Binding-site contacts:
Ligand atom F15 contacts residue ARG11 of chain 1.A at 4.0 Å.
Ligand atom C12 contacts residue ASN105 of chain 1.A at 3.9 Å.
Ligand atom F13 contacts residue ARG11 of chain 1.A at 3.1 Å.
Ligand atom N05 contacts residue ASN105 of chain 1.A at 3.6 Å.
Ligand atom F15 contacts residue ARG8 of chain 1.A at 3.6 Å.
Ligand atom F15 contacts residue GLU12 of chain 1.A at 3.4 Å.
Ligand atom C01 contacts residue GLU19 of chain 1.A at 3.0 Å.
Ligand atom C02 contacts residue GLU19 of chain 1.A at 4.2 Å.
Ligand atom C01 contacts residue PRO20 of chain 1.A at 4.3 Å (hydrophobic).
Ligand atom C01 contacts residue LEU16 of chain 1.A at 4.4 Å (hydrophobic).
Ligand atom N08 contacts residue ASN105 of chain 1.A at 4.0 Å.
Ligand atom O10 contacts residue MET15 of chain 1.A at 3.6 Å.
Ligand atom F14 contacts residue ARG11 of chain 1.A at 3.6 Å.
Ligand atom C03 contacts residue MET15 of chain 1.A at 3.3 Å (hydrophobic).
Ligand atom C12 contacts residue ARG11 of chain 1.A at 3.8 Å.
Ligand atom C03 contacts residue LEU16 of chain 1.A at 4.5 Å (hydrophobic).
Ligand atom C01 contacts residue PRO21 of chain 1.A at 3.9 Å (hydrophobic).
Ligand atom C04 contacts residue ASN105 of chain 1.A at 3.9 Å.
Ligand atom C09 contacts residue MET15 of chain 1.A at 3.5 Å (hydrophobic).
Ligand atom C02 contacts residue MET15 of chain 1.A at 3.6 Å (hydrophobic).
Ligand atom N05 contacts residue MET15 of chain 1.A at 3.9 Å.
Ligand atom C06 contacts residue ASN105 of chain 1.A at 3.4 Å.
Ligand atom C06 contacts residue MET15 of chain 1.A at 4.2 Å (hydrophobic).
Ligand atom C03 contacts residue ASN105 of chain 1.A at 4.2 Å.
Ligand atom C04 contacts residue MET15 of chain 1.A at 3.4 Å (hydrophobic).
Ligand atom F14 contacts residue ASN105 of chain 1.A at 4.1 Å.
Ligand atom C02 contacts residue ALA107 of chain 1.A at 3.5 Å (hydrophobic).
Ligand atom F13 contacts residue GLU12 of chain 1.A at 3.8 Å.
Ligand atom C11 contacts residue MET15 of chain 1.A at 3.6 Å (hydrophobic).
Ligand atom C03 contacts residue ALA107 of chain 1.A at 3.4 Å (hydrophobic).
Ligand atom C12 contacts residue GLU12 of chain 1.A at 4.1 Å.
Ligand atom N07 contacts residue MET15 of chain 1.A at 4.1 Å.
Ligand atom C04 contacts residue ALA107 of chain 1.A at 4.4 Å (hydrophobic).
Ligand atom C01 contacts residue ALA107 of chain 1.A at 3.3 Å (hydrophobic).
Ligand atom N08 contacts residue MET15 of chain 1.A at 3.8 Å.
Ligand atom F15 contacts residue ASN105 of chain 1.A at 3.3 Å.
Ligand atom C01 contacts residue MET15 of chain 1.A at 3.6 Å (hydrophobic).
Ligand atom N07 contacts residue ASN105 of chain 1.A at 3.6 Å.
Ligand atom C11 contacts residue GLU19 of chain 1.A at 4.5 Å.
Ligand atom N05 contacts residue GLU12 of chain 1.A at 4.1 Å.

Sequence of chain 1.A:
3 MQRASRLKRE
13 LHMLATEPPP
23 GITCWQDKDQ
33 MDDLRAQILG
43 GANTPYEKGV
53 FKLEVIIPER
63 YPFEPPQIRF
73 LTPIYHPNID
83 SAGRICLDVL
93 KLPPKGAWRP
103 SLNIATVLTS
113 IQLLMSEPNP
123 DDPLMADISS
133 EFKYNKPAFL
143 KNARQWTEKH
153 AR

This protein binds this small molecule.
Small molecule (SMILES): Cc1cc(=O)n2[nH]c(C(F)(F)F)nc2c1